Sequence of chain 1.B:
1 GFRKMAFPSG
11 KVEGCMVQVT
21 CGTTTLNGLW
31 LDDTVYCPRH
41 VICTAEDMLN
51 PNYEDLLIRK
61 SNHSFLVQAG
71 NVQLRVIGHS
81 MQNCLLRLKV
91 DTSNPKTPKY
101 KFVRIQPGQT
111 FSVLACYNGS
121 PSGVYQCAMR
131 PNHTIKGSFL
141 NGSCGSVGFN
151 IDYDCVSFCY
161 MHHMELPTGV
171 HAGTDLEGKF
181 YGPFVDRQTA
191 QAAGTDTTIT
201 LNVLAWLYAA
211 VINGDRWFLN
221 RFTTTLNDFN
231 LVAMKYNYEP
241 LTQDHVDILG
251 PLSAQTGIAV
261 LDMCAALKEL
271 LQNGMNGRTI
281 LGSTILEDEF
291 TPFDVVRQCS

Binding-site contacts:
Ligand atom CAD contacts residue SER143 of chain 1.B at 4.4 Å.
Ligand atom CAJ contacts residue ASN141 of chain 1.B at 3.6 Å.
Ligand atom CAI contacts residue GLU165 of chain 1.B at 4.2 Å.
Ligand atom CAB contacts residue ASN141 of chain 1.B at 4.1 Å.
Ligand atom CAE contacts residue ASN141 of chain 1.B at 3.4 Å.
Ligand atom CAE contacts residue GLU165 of chain 1.B at 3.7 Å.
Ligand atom CAC contacts residue HIS40 of chain 1.B at 4.5 Å.
Ligand atom CAJ contacts residue GLY142 of chain 1.B at 3.7 Å.
Ligand atom CAI contacts residue LEU140 of chain 1.B at 3.9 Å (hydrophobic).
Ligand atom CAJ contacts residue GLU165 of chain 1.B at 3.2 Å.
Ligand atom CAI contacts residue CYS144 of chain 1.B at 3.5 Å (hydrophobic).
Ligand atom CAJ contacts residue HIS162 of chain 1.B at 3.8 Å.
Ligand atom CAI contacts residue GLY142 of chain 1.B at 4.0 Å.
Ligand atom CAD contacts residue GLY142 of chain 1.B at 3.9 Å.
Ligand atom OAH contacts residue SER143 of chain 1.B at 4.3 Å.
Ligand atom OAH contacts residue CYS144 of chain 1.B at 2.4 Å.
Ligand atom OAH contacts residue GLY142 of chain 1.B at 4.3 Å.
Ligand atom CAA contacts residue GLY142 of chain 1.B at 3.5 Å.
Ligand atom CAC contacts residue CYS144 of chain 1.B at 1.8 Å (hydrophobic).
Ligand atom CAD contacts residue HIS162 of chain 1.B at 4.4 Å.
Ligand atom CAI contacts residue HIS162 of chain 1.B at 3.3 Å.
Ligand atom CAD contacts residue CYS144 of chain 1.B at 3.0 Å (hydrophobic).
Ligand atom CAE contacts residue GLY142 of chain 1.B at 3.3 Å.
Ligand atom CAE contacts residue LEU140 of chain 1.B at 4.5 Å (hydrophobic).
Ligand atom CAJ contacts residue LEU140 of chain 1.B at 3.7 Å (hydrophobic).
Ligand atom CAA contacts residue CYS144 of chain 1.B at 4.3 Å (hydrophobic).
Ligand atom CAB contacts residue GLY142 of chain 1.B at 3.2 Å.
Ligand atom CAC contacts residue HIS163 of chain 1.B at 4.1 Å.

A protein and the small-molecule ligand that binds it are described below.
Small molecule (SMILES): CN(C)c1ccc(C(=O)O)cc1